This protein binds this small molecule.
Small molecule (SMILES): CC(=O)N[C@H]1[C@H](O[C@H]2[C@H](O)[C@@H](NC(C)=O)CO[C@@H]2CO)O[C@H](CO)[C@@H](O[C@@H]2O[C@H](CO[C@H]3O[C@H](CO)[C@@H](O)[C@H](O)[C@@H]3O)[C@@H](O)[C@H](O[C@H]3O[C@H](CO)[C@@H](O)[C@H](O)[C@@H]3O)[C@@H]2O)[C@@H]1O

Sequence of chain 1.C:
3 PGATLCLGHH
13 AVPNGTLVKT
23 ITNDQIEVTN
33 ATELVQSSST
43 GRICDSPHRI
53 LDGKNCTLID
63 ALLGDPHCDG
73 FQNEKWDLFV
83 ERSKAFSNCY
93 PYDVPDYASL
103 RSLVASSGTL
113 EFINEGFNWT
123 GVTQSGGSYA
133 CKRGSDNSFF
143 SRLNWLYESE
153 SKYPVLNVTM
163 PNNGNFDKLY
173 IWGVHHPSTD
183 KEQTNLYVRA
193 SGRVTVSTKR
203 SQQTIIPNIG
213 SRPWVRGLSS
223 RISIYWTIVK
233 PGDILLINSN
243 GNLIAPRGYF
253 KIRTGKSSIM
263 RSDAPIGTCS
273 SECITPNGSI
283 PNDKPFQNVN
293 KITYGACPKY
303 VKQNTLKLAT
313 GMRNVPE

Binding-site contacts:
Ligand atom C7 contacts residue SER213 of chain 2.C at 3.6 Å.
Ligand atom C8 contacts residue SER213 of chain 2.C at 3.5 Å.
Ligand atom C1 contacts residue TRP216 of chain 2.C at 4.0 Å (hydrophobic).
Ligand atom O7 contacts residue ASN159 of chain 1.C at 3.7 Å.
Ligand atom O7 contacts residue ARG214 of chain 2.C at 4.2 Å.
Ligand atom C7 contacts residue TRP216 of chain 2.C at 3.8 Å (hydrophobic).
Ligand atom C2 contacts residue ASN159 of chain 1.C at 2.5 Å.
Ligand atom C5 contacts residue LEU238 of chain 1.C at 4.1 Å (hydrophobic).
Ligand atom C5 contacts residue ASN159 of chain 1.C at 3.6 Å.
Ligand atom C3 contacts residue ASN159 of chain 1.C at 3.8 Å.
Ligand atom O5 contacts residue TRP216 of chain 2.C at 4.3 Å.
Ligand atom O6 contacts residue TRP216 of chain 2.C at 4.2 Å.
Ligand atom C8 contacts residue THR161 of chain 1.C at 4.0 Å.
Ligand atom O3 contacts residue SER213 of chain 2.C at 4.3 Å.
Ligand atom C2 contacts residue SER213 of chain 2.C at 3.8 Å.
Ligand atom N2 contacts residue ASN159 of chain 1.C at 2.9 Å (h-bond).
Ligand atom O7 contacts residue TRP216 of chain 2.C at 2.8 Å (h-bond).
Ligand atom C1 contacts residue ASN159 of chain 1.C at 1.4 Å.
Ligand atom C8 contacts residue ILE236 of chain 1.C at 4.0 Å (hydrophobic).
Ligand atom C5 contacts residue TRP216 of chain 2.C at 3.7 Å (hydrophobic).
Ligand atom C4 contacts residue ASN159 of chain 1.C at 4.2 Å.
Ligand atom N2 contacts residue TRP216 of chain 2.C at 4.4 Å.
Ligand atom C6 contacts residue TRP216 of chain 2.C at 3.8 Å (hydrophobic).
Ligand atom O5 contacts residue ASN159 of chain 1.C at 2.4 Å (h-bond).
Ligand atom C3 contacts residue SER213 of chain 2.C at 3.9 Å.
Ligand atom N2 contacts residue SER213 of chain 2.C at 2.9 Å (h-bond).
Ligand atom O7 contacts residue PRO215 of chain 2.C at 3.3 Å.
Ligand atom O4 contacts residue TRP216 of chain 2.C at 4.2 Å.
Ligand atom C7 contacts residue PRO215 of chain 2.C at 4.3 Å (hydrophobic).
Ligand atom O6 contacts residue THR161 of chain 1.C at 4.4 Å.
Ligand atom C2 contacts residue TRP216 of chain 2.C at 4.1 Å (hydrophobic).
Ligand atom C4 contacts residue TRP216 of chain 2.C at 4.0 Å (hydrophobic).
Ligand atom O3 contacts residue TRP216 of chain 2.C at 3.7 Å.
Ligand atom C7 contacts residue ASN159 of chain 1.C at 3.5 Å.
Ligand atom C6 contacts residue THR161 of chain 1.C at 4.0 Å.
Ligand atom O6 contacts residue TRP216 of chain 2.C at 4.4 Å.
Ligand atom C3 contacts residue TRP216 of chain 2.C at 4.4 Å (hydrophobic).
Ligand atom C1 contacts residue SER213 of chain 2.C at 4.2 Å.

Sequence of chain 2.C:
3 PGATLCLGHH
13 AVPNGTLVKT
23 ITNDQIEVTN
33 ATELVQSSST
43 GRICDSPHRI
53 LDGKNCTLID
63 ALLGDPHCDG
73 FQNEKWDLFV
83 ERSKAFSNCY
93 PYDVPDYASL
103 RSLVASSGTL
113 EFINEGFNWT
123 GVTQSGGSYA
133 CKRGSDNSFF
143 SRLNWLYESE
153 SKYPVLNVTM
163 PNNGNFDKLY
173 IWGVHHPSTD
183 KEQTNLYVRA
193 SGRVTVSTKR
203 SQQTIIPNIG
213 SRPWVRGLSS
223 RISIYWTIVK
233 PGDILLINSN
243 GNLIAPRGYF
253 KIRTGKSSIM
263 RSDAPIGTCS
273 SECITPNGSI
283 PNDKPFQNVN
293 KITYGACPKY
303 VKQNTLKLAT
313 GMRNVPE